This protein binds this small molecule.
Small molecule (SMILES): Cc1ncc(COP(=O)(O)O)c(CN[C@@H](CS)C(=O)O)c1O

Sequence of chain 1.B:
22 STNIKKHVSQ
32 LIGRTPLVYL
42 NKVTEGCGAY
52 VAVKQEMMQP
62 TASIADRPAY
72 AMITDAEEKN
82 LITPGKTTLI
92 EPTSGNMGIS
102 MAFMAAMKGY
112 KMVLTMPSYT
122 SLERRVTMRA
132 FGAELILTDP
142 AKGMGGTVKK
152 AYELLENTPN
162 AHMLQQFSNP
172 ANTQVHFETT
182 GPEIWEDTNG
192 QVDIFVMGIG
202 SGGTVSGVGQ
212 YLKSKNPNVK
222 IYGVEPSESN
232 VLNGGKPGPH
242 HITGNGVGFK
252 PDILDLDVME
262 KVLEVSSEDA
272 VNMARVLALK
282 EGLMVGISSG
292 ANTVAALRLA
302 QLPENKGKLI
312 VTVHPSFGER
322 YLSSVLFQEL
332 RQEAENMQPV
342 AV

Binding-site contacts:
Ligand atom OP2 contacts residue SER202 of chain 1.B at 2.7 Å (h-bond).
Ligand atom SG contacts residue SER95 of chain 1.B at 3.1 Å (h-bond).
Ligand atom N contacts residue SER95 of chain 1.B at 3.7 Å.
Ligand atom C2A contacts residue TYR322 of chain 1.B at 3.4 Å (hydrophobic).
Ligand atom C6 contacts residue SER289 of chain 1.B at 3.6 Å.
Ligand atom C4 contacts residue GLY245 of chain 1.B at 3.4 Å.
Ligand atom CA contacts residue GLN167 of chain 1.B at 3.5 Å.
Ligand atom OP1 contacts residue THR205 of chain 1.B at 2.7 Å (h-bond).
Ligand atom C6 contacts residue ASN246 of chain 1.B at 3.6 Å.
Ligand atom O contacts residue MET98 of chain 1.B at 3.3 Å.
Ligand atom C2A contacts residue ASN97 of chain 1.B at 3.0 Å.
Ligand atom C contacts residue MET98 of chain 1.B at 3.5 Å (hydrophobic).
Ligand atom OP3 contacts residue GLY201 of chain 1.B at 2.7 Å (h-bond).
Ligand atom OP1 contacts residue GLY204 of chain 1.B at 3.5 Å (h-bond).
Ligand atom C5M contacts residue GLY245 of chain 1.B at 3.5 Å.
Ligand atom C2A contacts residue SER317 of chain 1.B at 3.4 Å.
Ligand atom OP3 contacts residue SER202 of chain 1.B at 3.2 Å (h-bond).
Ligand atom OXT contacts residue MET98 of chain 1.B at 2.8 Å (h-bond).
Ligand atom C3 contacts residue GLY245 of chain 1.B at 3.5 Å.
Ligand atom C5 contacts residue GLY245 of chain 1.B at 3.3 Å.
Ligand atom OP1 contacts residue SER202 of chain 1.B at 3.5 Å (h-bond).
Ligand atom P contacts residue SER202 of chain 1.B at 3.4 Å.
Ligand atom O contacts residue THR94 of chain 1.B at 2.7 Å (h-bond).
Ligand atom OXT contacts residue THR94 of chain 1.B at 3.4 Å (h-bond).
Ligand atom C contacts residue THR94 of chain 1.B at 3.5 Å.
Ligand atom O3 contacts residue ASN97 of chain 1.B at 2.9 Å (h-bond).
Ligand atom OP3 contacts residue GLY203 of chain 1.B at 2.8 Å (h-bond).
Ligand atom N1 contacts residue PRO316 of chain 1.B at 3.4 Å.
Ligand atom OXT contacts residue ASN97 of chain 1.B at 3.1 Å (h-bond).
Ligand atom OXT contacts residue SER95 of chain 1.B at 3.4 Å (h-bond).
Ligand atom SG contacts residue GLY245 of chain 1.B at 3.7 Å.
Ligand atom CB contacts residue GLN167 of chain 1.B at 3.2 Å.
Ligand atom OP4 contacts residue MET198 of chain 1.B at 3.6 Å.
Ligand atom C2 contacts residue SER289 of chain 1.B at 3.5 Å.
Ligand atom O contacts residue SER95 of chain 1.B at 3.1 Å (h-bond).
Ligand atom O contacts residue GLN167 of chain 1.B at 3.2 Å (h-bond).
Ligand atom C5M contacts residue GLY201 of chain 1.B at 3.6 Å.
Ligand atom C2A contacts residue SER289 of chain 1.B at 3.5 Å.
Ligand atom N1 contacts residue SER289 of chain 1.B at 2.7 Å (h-bond).
Ligand atom C contacts residue SER95 of chain 1.B at 3.4 Å.